Binding-site contacts:
Ligand atom O4' contacts residue HIS545 of chain 1.A at 3.4 Å.
Ligand atom C2' contacts residue ASN341 of chain 1.A at 3.6 Å.
Ligand atom O3' contacts residue ARG294 of chain 1.A at 3.1 Å (salt-bridge).
Ligand atom N2 contacts residue DG31 of chain 1.G at 3.5 Å (h-bond).
Ligand atom OP1 contacts residue THR266 of chain 1.A at 2.7 Å (h-bond).
Ligand atom OP2 contacts residue ARG345 of chain 1.A at 3.4 Å.
Ligand atom C2' contacts residue GLN340 of chain 1.A at 3.5 Å.
Ligand atom C2' contacts residue DG31 of chain 1.G at 3.4 Å.
Ligand atom C4' contacts residue VAL544 of chain 1.A at 3.5 Å (hydrophobic).
Ligand atom C5' contacts residue GLU547 of chain 1.A at 3.6 Å.
Ligand atom O4' contacts residue ASN341 of chain 1.A at 3.1 Å.
Ligand atom OP1 contacts residue LYS267 of chain 1.A at 2.6 Å (salt-bridge).
Ligand atom OP1 contacts residue SER273 of chain 1.A at 3.6 Å.
Ligand atom N3 contacts residue ARG331 of chain 1.A at 3.0 Å (salt-bridge).
Ligand atom N2 contacts residue ARG331 of chain 1.A at 3.4 Å (salt-bridge).
Ligand atom O2 contacts residue LYS298 of chain 1.A at 3.4 Å.
Ligand atom N7 contacts residue DG31 of chain 1.G at 3.3 Å.
Ligand atom OP1 contacts residue ARG345 of chain 1.A at 2.9 Å (salt-bridge).
Ligand atom C1' contacts residue GLN340 of chain 1.A at 3.5 Å.
Ligand atom OP1 contacts residue ILE344 of chain 1.A at 3.5 Å.
Ligand atom C8 contacts residue ARG345 of chain 1.A at 3.3 Å.
Ligand atom OP1 contacts residue PRO343 of chain 1.A at 3.4 Å.
Ligand atom C5' contacts residue THR272 of chain 1.A at 3.5 Å.
Ligand atom O2 contacts residue ASN341 of chain 1.A at 2.9 Å (h-bond).
Ligand atom OP1 contacts residue THR272 of chain 1.A at 2.8 Å (h-bond).
Ligand atom C1' contacts residue TYR303 of chain 1.A at 3.4 Å (hydrophobic).
Ligand atom O3' contacts residue THR268 of chain 1.A at 3.4 Å.
Ligand atom N2 contacts residue GLN513 of chain 1.A at 3.5 Å (h-bond).
Ligand atom N7 contacts residue ARG345 of chain 1.A at 2.9 Å (salt-bridge).
Ligand atom C3' contacts residue ASP546 of chain 1.A at 3.5 Å.
Ligand atom C5' contacts residue ARG294 of chain 1.A at 3.0 Å.
Ligand atom C4' contacts residue ILE342 of chain 1.A at 3.5 Å (hydrophobic).
Ligand atom OP2 contacts residue ARG345 of chain 1.A at 2.9 Å (salt-bridge).
Ligand atom C2 contacts residue ARG331 of chain 1.A at 3.5 Å.
Ligand atom O4' contacts residue TYR303 of chain 1.A at 3.4 Å (h-bond).
Ligand atom OP1 contacts residue ARG294 of chain 1.A at 3.1 Å (salt-bridge).
Ligand atom OP2 contacts residue ALA274 of chain 1.A at 3.5 Å.
Ligand atom OP1 contacts residue THR268 of chain 1.A at 2.9 Å (h-bond).
Ligand atom C5' contacts residue ILE342 of chain 1.A at 3.1 Å (hydrophobic).
Ligand atom OP1 contacts residue ILE344 of chain 1.A at 2.8 Å (h-bond).

Sequence of chain 1.A:
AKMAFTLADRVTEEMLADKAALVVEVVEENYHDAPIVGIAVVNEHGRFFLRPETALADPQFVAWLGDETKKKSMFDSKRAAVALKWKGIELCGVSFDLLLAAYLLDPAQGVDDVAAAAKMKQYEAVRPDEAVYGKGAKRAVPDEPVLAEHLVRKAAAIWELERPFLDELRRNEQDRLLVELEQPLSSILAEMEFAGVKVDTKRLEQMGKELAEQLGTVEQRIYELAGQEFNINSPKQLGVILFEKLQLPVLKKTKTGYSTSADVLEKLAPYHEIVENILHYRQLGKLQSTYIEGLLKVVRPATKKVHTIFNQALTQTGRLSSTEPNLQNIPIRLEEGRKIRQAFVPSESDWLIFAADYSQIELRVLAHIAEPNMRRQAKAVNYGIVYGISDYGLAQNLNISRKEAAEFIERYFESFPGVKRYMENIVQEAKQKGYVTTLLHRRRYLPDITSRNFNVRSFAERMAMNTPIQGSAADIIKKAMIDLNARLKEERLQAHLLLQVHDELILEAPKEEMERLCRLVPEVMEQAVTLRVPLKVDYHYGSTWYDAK

The protein below binds the small molecule below.
Small molecule (SMILES): Cc1cn([C@H]2C[C@H](O[P](=O)(O)OC[C@H]3O[C@@H](n4ccc(N)nc4=O)C[C@@H]3O[P](=O)(O)OC[C@@H]3CC[C@H](n4cnc5c(=O)[nH]c(N)nc54)O3)[C@@H](CO[P](=O)(O)O[C@H]3C[C@H](n4ccc(N)nc4=O)O[C@@H]3CO[P](=O)(O)O[C@H]3C[C@H](n4cnc5c4NC=NC5N)O[C@@H]3CO[P](=O)(O)O[C@H]3C[C@H](n4cnc5c(=O)[nH]c(N)nc54)O[C@@H]3CO[P](=O)(O)O[C@H]3C[C@H](n4cc(C)c(=O)[nH]c4=O)O[C@@H]3CO[P](=O)(O)O[C@H]3C[C@H](n4ccc(N)nc4=O)O[C@@H]3CO[P](=O)(O)O[C@H]3C[C@H](n4ccc(N)nc4=O)O[C@@H]3CO)O2)c(=O)[nH]c1=O